Binding-site contacts:
Ligand atom C1 contacts residue THR22 of chain 1.H at 4.0 Å.
Ligand atom C2 contacts residue ASN68 of chain 1.H at 2.5 Å.
Ligand atom O5 contacts residue ASN68 of chain 1.H at 2.2 Å (h-bond).
Ligand atom C8 contacts residue TRP63 of chain 1.H at 3.0 Å (hydrophobic).
Ligand atom N2 contacts residue ASN68 of chain 1.H at 2.9 Å (h-bond).
Ligand atom C7 contacts residue TRP63 of chain 1.H at 4.0 Å (hydrophobic).
Ligand atom C7 contacts residue ASN68 of chain 1.H at 3.4 Å.
Ligand atom C3 contacts residue GLU66 of chain 1.H at 3.9 Å.
Ligand atom O7 contacts residue GLU66 of chain 1.H at 4.2 Å.
Ligand atom O7 contacts residue ASN68 of chain 1.H at 3.8 Å.
Ligand atom C5 contacts residue ASN68 of chain 1.H at 3.5 Å.
Ligand atom O5 contacts residue THR22 of chain 1.H at 4.2 Å.
Ligand atom C5 contacts residue THR22 of chain 1.H at 4.4 Å.
Ligand atom C8 contacts residue GLU66 of chain 1.H at 2.9 Å.
Ligand atom C1 contacts residue ASN68 of chain 1.H at 1.4 Å.
Ligand atom C4 contacts residue ASN68 of chain 1.H at 4.2 Å.
Ligand atom C7 contacts residue GLU66 of chain 1.H at 3.0 Å.
Ligand atom C2 contacts residue GLU66 of chain 1.H at 3.4 Å.
Ligand atom O7 contacts residue ARG61 of chain 1.H at 3.9 Å.
Ligand atom O7 contacts residue TRP63 of chain 1.H at 4.1 Å.
Ligand atom N2 contacts residue GLU66 of chain 1.H at 2.3 Å (salt-bridge).
Ligand atom O3 contacts residue GLU66 of chain 1.H at 4.3 Å.
Ligand atom O6 contacts residue THR20 of chain 1.H at 4.2 Å.
Ligand atom C6 contacts residue THR20 of chain 1.H at 4.3 Å.
Ligand atom C8 contacts residue ASN68 of chain 1.H at 4.5 Å.
Ligand atom C3 contacts residue ASN68 of chain 1.H at 3.9 Å.
Ligand atom C1 contacts residue GLU66 of chain 1.H at 3.8 Å.

The protein below binds the small molecule below.
Small molecule (SMILES): CC(=O)N[C@H]1[C@H](O[C@H]2[C@H](O)[C@@H](NC(C)=O)CO[C@@H]2CO)O[C@H](CO)[C@@H](O)[C@@H]1O

Sequence of chain 1.H:
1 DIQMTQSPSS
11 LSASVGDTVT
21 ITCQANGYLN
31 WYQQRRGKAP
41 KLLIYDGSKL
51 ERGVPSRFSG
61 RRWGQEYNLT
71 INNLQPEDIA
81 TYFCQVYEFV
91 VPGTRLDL